The protein below binds the small molecule below.
Small molecule (SMILES): CC(=O)N[C@H]1[C@H](O[C@H]2[C@H](O)[C@@H](NC(C)=O)CO[C@@H]2CO)O[C@H](CO)[C@@H](O[C@@H]2O[C@H](CO[C@H]3O[C@H](CO)[C@@H](O)[C@H](O)[C@@H]3O)[C@@H](O)[C@H](O[C@H]3O[C@H](CO)[C@@H](O)[C@H](O)[C@@H]3O[C@H]3O[C@H](CO)[C@@H](O)[C@H](O)[C@@H]3O)[C@@H]2O)[C@@H]1O

Sequence of chain 1.A:
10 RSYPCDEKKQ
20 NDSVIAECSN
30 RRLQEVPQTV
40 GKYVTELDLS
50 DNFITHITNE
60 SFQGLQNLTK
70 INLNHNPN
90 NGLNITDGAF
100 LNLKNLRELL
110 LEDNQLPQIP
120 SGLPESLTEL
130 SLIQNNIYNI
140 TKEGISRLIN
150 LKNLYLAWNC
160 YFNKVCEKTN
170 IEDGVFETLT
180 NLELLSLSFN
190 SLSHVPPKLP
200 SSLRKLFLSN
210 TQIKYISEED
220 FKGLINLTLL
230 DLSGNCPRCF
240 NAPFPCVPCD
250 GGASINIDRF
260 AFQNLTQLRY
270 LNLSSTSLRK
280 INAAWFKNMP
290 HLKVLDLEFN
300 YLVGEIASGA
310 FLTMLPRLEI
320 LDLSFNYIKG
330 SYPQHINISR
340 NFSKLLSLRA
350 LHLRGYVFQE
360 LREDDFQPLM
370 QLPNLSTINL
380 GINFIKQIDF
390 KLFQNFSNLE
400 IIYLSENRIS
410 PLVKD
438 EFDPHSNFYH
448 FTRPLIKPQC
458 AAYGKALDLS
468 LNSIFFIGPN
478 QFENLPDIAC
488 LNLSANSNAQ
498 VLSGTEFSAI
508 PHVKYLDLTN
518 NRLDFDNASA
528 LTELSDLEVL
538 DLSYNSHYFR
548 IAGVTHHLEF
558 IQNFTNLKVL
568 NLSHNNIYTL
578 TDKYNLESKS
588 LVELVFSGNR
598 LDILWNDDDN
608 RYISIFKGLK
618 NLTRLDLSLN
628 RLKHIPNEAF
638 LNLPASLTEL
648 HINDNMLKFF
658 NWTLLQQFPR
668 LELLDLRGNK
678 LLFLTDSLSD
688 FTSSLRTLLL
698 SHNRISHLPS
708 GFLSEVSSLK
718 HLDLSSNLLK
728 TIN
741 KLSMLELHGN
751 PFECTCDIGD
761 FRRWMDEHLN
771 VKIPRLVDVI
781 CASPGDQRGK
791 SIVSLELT

Binding-site contacts:
Ligand atom C6 contacts residue ASP440 of chain 1.A at 3.8 Å.
Ligand atom C8 contacts residue LYS204 of chain 1.A at 3.4 Å.
Ligand atom C3 contacts residue ASN271 of chain 1.A at 3.8 Å.
Ligand atom N2 contacts residue ASP230 of chain 1.A at 3.1 Å (salt-bridge).
Ligand atom C8 contacts residue TYR269 of chain 1.A at 3.4 Å (hydrophobic).
Ligand atom O4 contacts residue LEU228 of chain 1.A at 3.9 Å.
Ligand atom C5 contacts residue ASN271 of chain 1.A at 3.6 Å.
Ligand atom C6 contacts residue LEU228 of chain 1.A at 3.8 Å (hydrophobic).
Ligand atom O6 contacts residue LEU228 of chain 1.A at 3.9 Å.
Ligand atom N2 contacts residue LEU228 of chain 1.A at 3.9 Å.
Ligand atom C8 contacts residue SER232 of chain 1.A at 3.4 Å.
Ligand atom C1 contacts residue ASN271 of chain 1.A at 1.4 Å.
Ligand atom O6 contacts residue ASP440 of chain 1.A at 2.7 Å (salt-bridge).
Ligand atom O6 contacts residue TYR269 of chain 1.A at 3.5 Å.
Ligand atom C3 contacts residue ASP230 of chain 1.A at 3.9 Å.
Ligand atom C7 contacts residue LEU228 of chain 1.A at 3.3 Å (hydrophobic).
Ligand atom N2 contacts residue ASN271 of chain 1.A at 2.8 Å (h-bond).
Ligand atom O7 contacts residue LYS204 of chain 1.A at 2.6 Å (salt-bridge).
Ligand atom C8 contacts residue SER208 of chain 1.A at 3.3 Å.
Ligand atom C8 contacts residue ASP230 of chain 1.A at 3.8 Å.
Ligand atom O6 contacts residue HIS442 of chain 1.A at 2.8 Å (h-bond).
Ligand atom C2 contacts residue ASN271 of chain 1.A at 2.4 Å.
Ligand atom O7 contacts residue TYR446 of chain 1.A at 4.0 Å.
Ligand atom C2 contacts residue ASP230 of chain 1.A at 3.9 Å.
Ligand atom C8 contacts residue TYR446 of chain 1.A at 3.9 Å (hydrophobic).
Ligand atom O7 contacts residue ASN444 of chain 1.A at 3.1 Å (h-bond).
Ligand atom C7 contacts residue SER232 of chain 1.A at 3.9 Å.
Ligand atom C7 contacts residue ASN271 of chain 1.A at 3.7 Å.
Ligand atom O7 contacts residue PHE445 of chain 1.A at 2.9 Å (h-bond).
Ligand atom N2 contacts residue SER232 of chain 1.A at 3.8 Å.
Ligand atom C6 contacts residue ASN444 of chain 1.A at 3.9 Å.
Ligand atom C7 contacts residue ASP230 of chain 1.A at 3.9 Å.
Ligand atom C6 contacts residue HIS442 of chain 1.A at 3.0 Å.
Ligand atom C1 contacts residue ASP230 of chain 1.A at 3.4 Å.
Ligand atom C7 contacts residue LYS204 of chain 1.A at 3.4 Å.
Ligand atom O4 contacts residue PHE206 of chain 1.A at 3.6 Å.
Ligand atom O7 contacts residue LEU228 of chain 1.A at 3.3 Å.
Ligand atom O5 contacts residue ASN271 of chain 1.A at 2.4 Å (h-bond).
Ligand atom C8 contacts residue LEU228 of chain 1.A at 3.7 Å (hydrophobic).
Ligand atom C6 contacts residue SER443 of chain 1.A at 4.0 Å.